A protein and the small-molecule ligand that binds it are described below.
Small molecule (SMILES): CC(=O)N[C@H]1[C@H](O[C@H]2[C@H](O)[C@@H](NC(C)=O)CO[C@@H]2CO)O[C@H](CO)[C@@H](O)[C@@H]1O

Binding-site contacts:
Ligand atom N2 contacts residue ASN12 of chain 16.M at 3.8 Å.
Ligand atom C7 contacts residue ASN12 of chain 16.M at 3.9 Å.
Ligand atom C5 contacts residue ASN12 of chain 16.M at 4.2 Å.
Ligand atom O5 contacts residue ASN12 of chain 16.M at 2.8 Å (h-bond).
Ligand atom O7 contacts residue ASN12 of chain 16.M at 3.6 Å.
Ligand atom C1 contacts residue ASN12 of chain 16.M at 2.2 Å.
Ligand atom C2 contacts residue ASN12 of chain 16.M at 3.3 Å.

Sequence of chain 16.M:
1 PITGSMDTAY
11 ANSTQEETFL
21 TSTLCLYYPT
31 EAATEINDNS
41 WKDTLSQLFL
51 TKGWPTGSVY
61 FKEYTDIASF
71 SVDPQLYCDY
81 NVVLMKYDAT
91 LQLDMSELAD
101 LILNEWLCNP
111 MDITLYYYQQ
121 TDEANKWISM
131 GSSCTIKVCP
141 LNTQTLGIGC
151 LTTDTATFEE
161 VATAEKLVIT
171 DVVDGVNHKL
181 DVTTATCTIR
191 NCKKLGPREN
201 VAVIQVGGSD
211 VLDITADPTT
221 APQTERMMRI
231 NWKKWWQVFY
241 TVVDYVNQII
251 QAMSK